This protein binds this small molecule.
Small molecule (SMILES): CC(=O)N[C@@H]1[C@@H](O)[C@H](O)[C@@H](CO)O[C@H]1O

Binding-site contacts:
Ligand atom C4 contacts residue ASN53 of chain 1.B at 4.2 Å.
Ligand atom C5 contacts residue ASN53 of chain 1.B at 3.7 Å.
Ligand atom C2 contacts residue ASN53 of chain 1.B at 2.5 Å.
Ligand atom O7 contacts residue LEU46 of chain 1.B at 4.1 Å.
Ligand atom N2 contacts residue ASN53 of chain 1.B at 3.0 Å (h-bond).
Ligand atom O6 contacts residue THR55 of chain 1.B at 3.9 Å.
Ligand atom C3 contacts residue ASN53 of chain 1.B at 3.8 Å.
Ligand atom O5 contacts residue ASN53 of chain 1.B at 2.4 Å (h-bond).
Ligand atom C1 contacts residue ASN53 of chain 1.B at 1.4 Å.
Ligand atom C8 contacts residue ASN53 of chain 1.B at 3.9 Å.
Ligand atom C7 contacts residue ASN53 of chain 1.B at 3.6 Å.

Sequence of chain 1.B:
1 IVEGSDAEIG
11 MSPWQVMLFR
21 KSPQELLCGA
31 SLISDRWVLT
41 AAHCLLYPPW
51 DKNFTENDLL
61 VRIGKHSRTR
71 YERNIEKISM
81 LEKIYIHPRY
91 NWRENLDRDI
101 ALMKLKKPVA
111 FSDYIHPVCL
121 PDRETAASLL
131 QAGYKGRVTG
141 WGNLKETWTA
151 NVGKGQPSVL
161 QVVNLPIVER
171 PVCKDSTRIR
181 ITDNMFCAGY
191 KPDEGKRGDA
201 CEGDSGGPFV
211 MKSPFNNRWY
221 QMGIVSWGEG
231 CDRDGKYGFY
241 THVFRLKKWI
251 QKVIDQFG